Sequence of chain 2.A:
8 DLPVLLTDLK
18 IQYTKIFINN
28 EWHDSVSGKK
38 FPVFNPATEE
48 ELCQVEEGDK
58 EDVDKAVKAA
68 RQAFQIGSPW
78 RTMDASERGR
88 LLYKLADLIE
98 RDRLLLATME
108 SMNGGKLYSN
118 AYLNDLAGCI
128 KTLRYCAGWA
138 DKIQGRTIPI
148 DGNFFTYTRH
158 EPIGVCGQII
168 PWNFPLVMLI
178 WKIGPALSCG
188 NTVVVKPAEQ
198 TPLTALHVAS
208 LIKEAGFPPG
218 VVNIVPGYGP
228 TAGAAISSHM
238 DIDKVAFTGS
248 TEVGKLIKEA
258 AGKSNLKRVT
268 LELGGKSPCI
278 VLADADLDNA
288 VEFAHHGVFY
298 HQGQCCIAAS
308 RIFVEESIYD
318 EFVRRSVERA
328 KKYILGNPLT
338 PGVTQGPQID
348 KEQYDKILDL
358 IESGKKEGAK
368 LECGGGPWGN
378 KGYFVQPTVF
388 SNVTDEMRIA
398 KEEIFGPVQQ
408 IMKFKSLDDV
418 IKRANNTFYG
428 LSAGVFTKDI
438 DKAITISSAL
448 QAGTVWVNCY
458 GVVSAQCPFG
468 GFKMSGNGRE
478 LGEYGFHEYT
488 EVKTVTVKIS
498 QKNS

Binding-site contacts:
Ligand atom C16 contacts residue MET175 of chain 2.A at 4.0 Å (hydrophobic).
Ligand atom C14 contacts residue VAL460 of chain 2.A at 4.2 Å (hydrophobic).
Ligand atom C contacts residue TYR457 of chain 2.A at 3.4 Å (hydrophobic).
Ligand atom C6 contacts residue CYS302 of chain 2.A at 3.2 Å (hydrophobic).
Ligand atom C contacts residue HIS293 of chain 2.A at 3.5 Å.
Ligand atom C6 contacts residue TYR297 of chain 2.A at 4.0 Å (hydrophobic).
Ligand atom C8 contacts residue CYS302 of chain 2.A at 1.8 Å (hydrophobic).
Ligand atom O contacts residue GLY458 of chain 2.A at 3.7 Å.
Ligand atom C7 contacts residue ILE304 of chain 2.A at 3.7 Å (hydrophobic).
Ligand atom C13 contacts residue VAL460 of chain 2.A at 4.3 Å (hydrophobic).
Ligand atom C2 contacts residue HIS293 of chain 2.A at 3.8 Å.
Ligand atom C1 contacts residue HIS293 of chain 2.A at 4.0 Å.
Ligand atom C15 contacts residue TRP178 of chain 2.A at 3.7 Å (hydrophobic).
Ligand atom C3 contacts residue GLY458 of chain 2.A at 4.3 Å.
Ligand atom C5 contacts residue TYR297 of chain 2.A at 4.1 Å (hydrophobic).
Ligand atom C8 contacts residue TYR297 of chain 2.A at 4.3 Å (hydrophobic).
Ligand atom C7 contacts residue CYS302 of chain 2.A at 3.0 Å (hydrophobic).
Ligand atom C4 contacts residue TYR297 of chain 2.A at 4.0 Å (hydrophobic).
Ligand atom C1 contacts residue TYR457 of chain 2.A at 3.6 Å (hydrophobic).
Ligand atom C16 contacts residue CYS303 of chain 2.A at 4.1 Å (hydrophobic).
Ligand atom O1 contacts residue VAL460 of chain 2.A at 4.0 Å.
Ligand atom C5 contacts residue GLY458 of chain 2.A at 3.5 Å.
Ligand atom C14 contacts residue VAL174 of chain 2.A at 4.1 Å (hydrophobic).
Ligand atom O contacts residue TYR297 of chain 2.A at 4.2 Å.
Ligand atom C8 contacts residue PHE171 of chain 2.A at 3.4 Å (hydrophobic).
Ligand atom C17 contacts residue CYS303 of chain 2.A at 4.1 Å (hydrophobic).
Ligand atom C4 contacts residue GLY458 of chain 2.A at 3.6 Å.
Ligand atom C contacts residue GLY294 of chain 2.A at 3.2 Å.
Ligand atom C15 contacts residue MET175 of chain 2.A at 3.6 Å (hydrophobic).
Ligand atom N contacts residue GLY458 of chain 2.A at 3.9 Å.
Ligand atom C3 contacts residue TYR297 of chain 2.A at 3.7 Å (hydrophobic).
Ligand atom C contacts residue PHE290 of chain 2.A at 3.4 Å (hydrophobic).
Ligand atom C2 contacts residue TYR297 of chain 2.A at 3.9 Å (hydrophobic).
Ligand atom C9 contacts residue CYS302 of chain 2.A at 4.1 Å (hydrophobic).
Ligand atom C6 contacts residue ILE304 of chain 2.A at 3.7 Å (hydrophobic).
Ligand atom N contacts residue CYS302 of chain 2.A at 4.3 Å.
Ligand atom C12 contacts residue VAL460 of chain 2.A at 4.0 Å (hydrophobic).
Ligand atom C1 contacts residue GLY458 of chain 2.A at 4.3 Å.
Ligand atom C14 contacts residue TRP178 of chain 2.A at 3.6 Å (hydrophobic).
Ligand atom N contacts residue TYR297 of chain 2.A at 4.1 Å.

A protein and the small-molecule ligand that binds it are described below.
Small molecule (SMILES): CCCCCC(=O)N1C[C@@H](C)c2c1cc(O)c1ccccc21